Sequence of chain 1.B:
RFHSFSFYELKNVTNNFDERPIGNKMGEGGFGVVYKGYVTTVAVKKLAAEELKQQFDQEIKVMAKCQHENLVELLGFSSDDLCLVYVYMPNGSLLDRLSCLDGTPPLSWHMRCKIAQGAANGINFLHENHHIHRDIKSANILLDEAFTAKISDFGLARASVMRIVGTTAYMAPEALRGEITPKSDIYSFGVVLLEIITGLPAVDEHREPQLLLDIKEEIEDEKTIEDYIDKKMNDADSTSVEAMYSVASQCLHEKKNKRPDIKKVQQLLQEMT

A protein and the small-molecule ligand that binds it are described below.
Small molecule (SMILES): CC(C)Oc1cc2c(-c3ccc(C#N)cc3)cccc2cc1C(N)=O

Binding-site contacts:
Ligand atom C9 contacts residue GLY131 of chain 1.B at 3.7 Å.
Ligand atom C22 contacts residue LEU181 of chain 1.B at 3.7 Å (hydrophobic).
Ligand atom N25 contacts residue MET128 of chain 1.B at 3.7 Å.
Ligand atom O4 contacts residue LEU181 of chain 1.B at 3.3 Å.
Ligand atom N20 contacts residue GLY58 of chain 1.B at 3.8 Å.
Ligand atom C23 contacts residue MET128 of chain 1.B at 3.6 Å (hydrophobic).
Ligand atom C11 contacts residue GLY56 of chain 1.B at 4.0 Å.
Ligand atom C23 contacts residue ALA74 of chain 1.B at 3.5 Å (hydrophobic).
Ligand atom C6 contacts residue VAL63 of chain 1.B at 3.9 Å (hydrophobic).
Ligand atom C18 contacts residue VAL63 of chain 1.B at 3.9 Å (hydrophobic).
Ligand atom N20 contacts residue ASN179 of chain 1.B at 4.0 Å.
Ligand atom C1 contacts residue LEU181 of chain 1.B at 3.9 Å (hydrophobic).
Ligand atom O24 contacts residue MET128 of chain 1.B at 2.7 Å (h-bond).
Ligand atom N25 contacts residue TYR125 of chain 1.B at 4.0 Å.
Ligand atom N20 contacts residue LYS176 of chain 1.B at 3.4 Å (salt-bridge).
Ligand atom C5 contacts residue VAL63 of chain 1.B at 4.0 Å (hydrophobic).
Ligand atom N25 contacts residue LEU181 of chain 1.B at 3.6 Å.
Ligand atom C23 contacts residue VAL126 of chain 1.B at 3.9 Å (hydrophobic).
Ligand atom C19 contacts residue GLY58 of chain 1.B at 3.9 Å.
Ligand atom N25 contacts residue ALA74 of chain 1.B at 3.5 Å.
Ligand atom N20 contacts residue GLY59 of chain 1.B at 3.3 Å (h-bond).
Ligand atom C10 contacts residue MET55 of chain 1.B at 3.7 Å (hydrophobic).
Ligand atom C6 contacts residue LEU181 of chain 1.B at 4.0 Å (hydrophobic).
Ligand atom C1 contacts residue TYR125 of chain 1.B at 3.6 Å (hydrophobic).
Ligand atom C9 contacts residue MET55 of chain 1.B at 4.0 Å (hydrophobic).
Ligand atom O24 contacts residue ALA74 of chain 1.B at 3.5 Å.
Ligand atom C19 contacts residue GLY59 of chain 1.B at 3.8 Å.
Ligand atom C3 contacts residue LYS76 of chain 1.B at 4.0 Å.
Ligand atom C2 contacts residue LEU181 of chain 1.B at 3.8 Å (hydrophobic).
Ligand atom N25 contacts residue VAL126 of chain 1.B at 3.2 Å (h-bond).
Ligand atom C19 contacts residue ASN179 of chain 1.B at 4.0 Å.
Ligand atom O24 contacts residue TYR127 of chain 1.B at 3.4 Å.
Ligand atom O24 contacts residue VAL126 of chain 1.B at 3.8 Å.
Ligand atom C5 contacts residue LEU181 of chain 1.B at 3.4 Å (hydrophobic).
Ligand atom C14 contacts residue ALA178 of chain 1.B at 3.3 Å (hydrophobic).
Ligand atom C17 contacts residue GLU57 of chain 1.B at 3.6 Å.
Ligand atom C23 contacts residue LEU181 of chain 1.B at 3.9 Å (hydrophobic).
Ligand atom C15 contacts residue ASN179 of chain 1.B at 3.8 Å.
Ligand atom C15 contacts residue ALA178 of chain 1.B at 3.1 Å (hydrophobic).
Ligand atom C1 contacts residue SER191 of chain 1.B at 4.0 Å.